A small-molecule ligand and the protein it binds are described below.
Small molecule (SMILES): CC(=O)N[C@@H]1[C@@H](O)[C@H](O)[C@@H](CO)O[C@H]1O

Sequence of chain 1.E:
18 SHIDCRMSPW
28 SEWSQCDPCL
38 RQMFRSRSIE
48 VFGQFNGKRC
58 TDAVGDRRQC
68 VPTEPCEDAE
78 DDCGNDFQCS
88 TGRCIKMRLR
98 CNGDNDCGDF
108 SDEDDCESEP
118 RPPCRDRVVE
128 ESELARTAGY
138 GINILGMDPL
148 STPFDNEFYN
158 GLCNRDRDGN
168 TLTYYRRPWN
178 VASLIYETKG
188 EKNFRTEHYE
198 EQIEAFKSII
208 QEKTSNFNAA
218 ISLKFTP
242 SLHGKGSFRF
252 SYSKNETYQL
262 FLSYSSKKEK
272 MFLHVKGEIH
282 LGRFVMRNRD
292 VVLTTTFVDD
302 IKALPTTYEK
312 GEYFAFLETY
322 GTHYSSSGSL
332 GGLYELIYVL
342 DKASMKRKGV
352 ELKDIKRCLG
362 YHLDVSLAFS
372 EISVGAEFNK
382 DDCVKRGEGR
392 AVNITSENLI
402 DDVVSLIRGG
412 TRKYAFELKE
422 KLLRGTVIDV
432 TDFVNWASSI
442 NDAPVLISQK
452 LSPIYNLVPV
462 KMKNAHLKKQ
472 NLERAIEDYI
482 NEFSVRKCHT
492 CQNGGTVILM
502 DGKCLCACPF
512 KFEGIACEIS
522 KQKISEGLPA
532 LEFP

Binding-site contacts:
Ligand atom C3 contacts residue ASN215 of chain 1.F at 3.8 Å.
Ligand atom N2 contacts residue PHE214 of chain 1.F at 3.8 Å.
Ligand atom C1 contacts residue ASN215 of chain 1.F at 1.4 Å.
Ligand atom C7 contacts residue TYR253 of chain 1.F at 3.8 Å (hydrophobic).
Ligand atom C8 contacts residue ASN215 of chain 1.F at 3.3 Å.
Ligand atom C1 contacts residue ASN380 of chain 1.E at 3.9 Å.
Ligand atom C8 contacts residue SER252 of chain 1.F at 4.3 Å.
Ligand atom N2 contacts residue ASN213 of chain 1.F at 3.5 Å.
Ligand atom C3 contacts residue ASN213 of chain 1.F at 4.3 Å.
Ligand atom O6 contacts residue HIS363 of chain 1.E at 4.0 Å.
Ligand atom O7 contacts residue TYR253 of chain 1.F at 2.7 Å (h-bond).
Ligand atom C7 contacts residue PHE214 of chain 1.F at 3.8 Å (hydrophobic).
Ligand atom O7 contacts residue SER252 of chain 1.F at 3.3 Å (h-bond).
Ligand atom O5 contacts residue ASN380 of chain 1.E at 3.6 Å (h-bond).
Ligand atom O7 contacts residue PHE214 of chain 1.F at 3.2 Å (h-bond).
Ligand atom O5 contacts residue ASN215 of chain 1.F at 2.3 Å (h-bond).
Ligand atom C5 contacts residue ASN215 of chain 1.F at 3.6 Å.
Ligand atom C7 contacts residue ASN215 of chain 1.F at 3.0 Å.
Ligand atom O7 contacts residue ASN213 of chain 1.F at 4.0 Å.
Ligand atom C2 contacts residue ASN213 of chain 1.F at 4.2 Å.
Ligand atom N2 contacts residue ASN215 of chain 1.F at 3.0 Å (h-bond).
Ligand atom C4 contacts residue ASN215 of chain 1.F at 4.2 Å.
Ligand atom C7 contacts residue SER252 of chain 1.F at 4.1 Å.
Ligand atom C2 contacts residue ASN215 of chain 1.F at 2.5 Å.
Ligand atom O3 contacts residue ASN213 of chain 1.F at 3.3 Å.
Ligand atom O7 contacts residue ASN215 of chain 1.F at 3.4 Å (h-bond).
Ligand atom N2 contacts residue TYR253 of chain 1.F at 4.3 Å.
Ligand atom C7 contacts residue ASN213 of chain 1.F at 4.0 Å.

Sequence of chain 1.F:
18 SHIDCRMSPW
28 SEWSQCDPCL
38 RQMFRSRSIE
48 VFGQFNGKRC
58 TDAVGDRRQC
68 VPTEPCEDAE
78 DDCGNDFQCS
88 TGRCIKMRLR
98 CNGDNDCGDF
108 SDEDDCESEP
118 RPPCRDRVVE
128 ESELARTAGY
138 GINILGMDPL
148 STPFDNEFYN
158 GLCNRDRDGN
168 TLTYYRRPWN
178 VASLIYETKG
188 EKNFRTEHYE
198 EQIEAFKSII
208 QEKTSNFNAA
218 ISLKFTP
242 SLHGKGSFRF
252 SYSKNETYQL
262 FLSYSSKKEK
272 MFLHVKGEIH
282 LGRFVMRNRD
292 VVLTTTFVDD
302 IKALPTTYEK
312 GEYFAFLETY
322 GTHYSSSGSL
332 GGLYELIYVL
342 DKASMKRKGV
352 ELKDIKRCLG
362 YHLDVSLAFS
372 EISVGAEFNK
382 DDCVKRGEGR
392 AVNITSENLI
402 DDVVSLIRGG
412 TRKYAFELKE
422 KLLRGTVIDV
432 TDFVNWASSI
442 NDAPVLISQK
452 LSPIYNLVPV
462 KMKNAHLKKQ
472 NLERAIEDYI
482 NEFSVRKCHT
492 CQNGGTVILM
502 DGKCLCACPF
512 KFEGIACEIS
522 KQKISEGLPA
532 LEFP